Sequence of chain 1.C:
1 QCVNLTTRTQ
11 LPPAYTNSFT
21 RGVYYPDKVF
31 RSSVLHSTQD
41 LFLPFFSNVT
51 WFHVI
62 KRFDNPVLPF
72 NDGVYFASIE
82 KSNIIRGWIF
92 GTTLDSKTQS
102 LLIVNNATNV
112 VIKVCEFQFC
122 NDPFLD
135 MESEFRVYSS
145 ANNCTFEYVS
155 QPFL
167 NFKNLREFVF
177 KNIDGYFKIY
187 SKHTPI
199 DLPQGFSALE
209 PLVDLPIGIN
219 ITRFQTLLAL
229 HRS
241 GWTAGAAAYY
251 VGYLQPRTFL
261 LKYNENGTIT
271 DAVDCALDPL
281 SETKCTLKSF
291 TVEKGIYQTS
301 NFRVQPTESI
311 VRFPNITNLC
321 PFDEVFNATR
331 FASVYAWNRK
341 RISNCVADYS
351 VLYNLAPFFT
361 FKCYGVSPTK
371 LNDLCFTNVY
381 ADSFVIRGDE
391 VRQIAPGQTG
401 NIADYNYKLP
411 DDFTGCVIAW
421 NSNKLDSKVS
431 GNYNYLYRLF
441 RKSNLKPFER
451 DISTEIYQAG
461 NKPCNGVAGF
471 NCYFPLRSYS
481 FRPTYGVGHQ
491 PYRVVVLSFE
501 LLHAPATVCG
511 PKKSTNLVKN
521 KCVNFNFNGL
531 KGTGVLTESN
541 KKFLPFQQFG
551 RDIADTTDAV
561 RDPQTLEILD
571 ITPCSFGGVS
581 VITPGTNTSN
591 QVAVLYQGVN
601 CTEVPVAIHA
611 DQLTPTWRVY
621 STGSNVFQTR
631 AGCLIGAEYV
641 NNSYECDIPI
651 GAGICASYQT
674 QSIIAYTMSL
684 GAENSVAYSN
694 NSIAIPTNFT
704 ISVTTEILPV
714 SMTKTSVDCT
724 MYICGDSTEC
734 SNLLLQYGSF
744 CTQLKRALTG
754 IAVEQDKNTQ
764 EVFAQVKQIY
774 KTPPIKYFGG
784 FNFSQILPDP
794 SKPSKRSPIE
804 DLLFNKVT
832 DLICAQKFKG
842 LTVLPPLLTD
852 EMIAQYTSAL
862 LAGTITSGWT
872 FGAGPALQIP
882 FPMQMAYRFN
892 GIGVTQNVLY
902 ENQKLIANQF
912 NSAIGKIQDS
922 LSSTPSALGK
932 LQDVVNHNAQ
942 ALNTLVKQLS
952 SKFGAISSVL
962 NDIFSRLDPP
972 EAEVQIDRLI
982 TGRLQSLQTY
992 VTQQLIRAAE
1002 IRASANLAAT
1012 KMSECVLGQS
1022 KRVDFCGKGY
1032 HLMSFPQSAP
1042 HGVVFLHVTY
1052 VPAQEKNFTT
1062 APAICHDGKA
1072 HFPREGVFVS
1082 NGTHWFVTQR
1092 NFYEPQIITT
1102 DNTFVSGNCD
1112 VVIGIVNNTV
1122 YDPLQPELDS

Binding-site contacts:
Ligand atom C5 contacts residue TYR780 of chain 1.C at 4.5 Å (hydrophobic).
Ligand atom O5 contacts residue ASN693 of chain 1.B at 2.4 Å (h-bond).
Ligand atom C2 contacts residue ASN693 of chain 1.B at 2.5 Å.
Ligand atom O6 contacts residue TYR780 of chain 1.C at 4.1 Å.
Ligand atom C5 contacts residue ASN693 of chain 1.B at 3.7 Å.
Ligand atom C2 contacts residue TYR780 of chain 1.C at 4.3 Å (hydrophobic).
Ligand atom C4 contacts residue ASN693 of chain 1.B at 4.3 Å.
Ligand atom O5 contacts residue TYR780 of chain 1.C at 4.3 Å.
Ligand atom O6 contacts residue ASN693 of chain 1.B at 4.0 Å.
Ligand atom O6 contacts residue ILE778 of chain 1.C at 3.3 Å.
Ligand atom O3 contacts residue TYR780 of chain 1.C at 4.3 Å.
Ligand atom C6 contacts residue TYR780 of chain 1.C at 3.5 Å (hydrophobic).
Ligand atom C1 contacts residue ASN693 of chain 1.B at 1.4 Å.
Ligand atom C6 contacts residue ILE778 of chain 1.C at 3.9 Å (hydrophobic).
Ligand atom N2 contacts residue ASN693 of chain 1.B at 2.8 Å (h-bond).
Ligand atom O7 contacts residue TYR780 of chain 1.C at 3.5 Å.
Ligand atom C7 contacts residue ASN693 of chain 1.B at 3.8 Å.
Ligand atom O7 contacts residue ASN693 of chain 1.B at 4.3 Å.
Ligand atom C3 contacts residue ASN693 of chain 1.B at 3.8 Å.

The small molecule below binds the protein below.
Small molecule (SMILES): CC(=O)N[C@H]1[C@H](O[C@H]2[C@H](O)[C@@H](NC(C)=O)CO[C@@H]2CO)O[C@H](CO)[C@@H](O)[C@@H]1O

Sequence of chain 1.B:
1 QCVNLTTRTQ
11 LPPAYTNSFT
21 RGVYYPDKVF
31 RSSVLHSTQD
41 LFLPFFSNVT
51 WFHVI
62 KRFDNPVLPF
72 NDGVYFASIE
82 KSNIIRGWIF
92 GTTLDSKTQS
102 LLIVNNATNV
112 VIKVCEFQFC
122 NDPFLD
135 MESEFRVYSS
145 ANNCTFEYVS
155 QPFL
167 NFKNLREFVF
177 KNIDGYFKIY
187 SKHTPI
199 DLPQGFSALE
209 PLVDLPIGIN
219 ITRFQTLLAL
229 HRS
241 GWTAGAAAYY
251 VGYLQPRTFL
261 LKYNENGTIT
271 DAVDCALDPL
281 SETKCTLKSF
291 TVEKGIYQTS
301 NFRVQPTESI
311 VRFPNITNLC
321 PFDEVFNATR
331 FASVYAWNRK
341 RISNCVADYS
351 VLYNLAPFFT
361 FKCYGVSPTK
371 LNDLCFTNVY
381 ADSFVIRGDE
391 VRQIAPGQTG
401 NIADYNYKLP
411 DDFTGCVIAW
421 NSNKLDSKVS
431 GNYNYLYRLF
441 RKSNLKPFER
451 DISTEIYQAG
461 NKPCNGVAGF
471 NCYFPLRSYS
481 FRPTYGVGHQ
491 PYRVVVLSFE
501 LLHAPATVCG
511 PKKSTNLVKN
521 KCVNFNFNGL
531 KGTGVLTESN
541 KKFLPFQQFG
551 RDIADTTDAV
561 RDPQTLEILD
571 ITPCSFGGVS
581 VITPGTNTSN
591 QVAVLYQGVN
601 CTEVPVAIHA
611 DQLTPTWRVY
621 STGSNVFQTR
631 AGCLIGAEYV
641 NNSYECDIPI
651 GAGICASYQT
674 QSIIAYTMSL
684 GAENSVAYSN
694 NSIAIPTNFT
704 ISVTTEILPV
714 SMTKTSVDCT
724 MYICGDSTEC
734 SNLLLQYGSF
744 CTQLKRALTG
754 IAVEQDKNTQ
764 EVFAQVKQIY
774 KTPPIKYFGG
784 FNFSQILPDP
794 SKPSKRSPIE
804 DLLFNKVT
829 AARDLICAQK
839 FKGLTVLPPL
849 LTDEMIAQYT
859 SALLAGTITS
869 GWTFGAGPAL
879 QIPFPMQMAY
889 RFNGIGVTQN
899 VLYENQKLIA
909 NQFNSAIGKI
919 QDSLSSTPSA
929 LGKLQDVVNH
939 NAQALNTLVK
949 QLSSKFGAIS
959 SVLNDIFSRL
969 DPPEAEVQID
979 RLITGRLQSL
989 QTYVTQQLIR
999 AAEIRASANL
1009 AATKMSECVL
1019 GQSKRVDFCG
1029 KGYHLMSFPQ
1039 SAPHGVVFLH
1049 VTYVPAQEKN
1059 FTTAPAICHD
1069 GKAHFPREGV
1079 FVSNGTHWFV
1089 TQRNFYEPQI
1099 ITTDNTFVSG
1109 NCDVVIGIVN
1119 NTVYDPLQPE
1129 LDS